Sequence of chain 1.C:
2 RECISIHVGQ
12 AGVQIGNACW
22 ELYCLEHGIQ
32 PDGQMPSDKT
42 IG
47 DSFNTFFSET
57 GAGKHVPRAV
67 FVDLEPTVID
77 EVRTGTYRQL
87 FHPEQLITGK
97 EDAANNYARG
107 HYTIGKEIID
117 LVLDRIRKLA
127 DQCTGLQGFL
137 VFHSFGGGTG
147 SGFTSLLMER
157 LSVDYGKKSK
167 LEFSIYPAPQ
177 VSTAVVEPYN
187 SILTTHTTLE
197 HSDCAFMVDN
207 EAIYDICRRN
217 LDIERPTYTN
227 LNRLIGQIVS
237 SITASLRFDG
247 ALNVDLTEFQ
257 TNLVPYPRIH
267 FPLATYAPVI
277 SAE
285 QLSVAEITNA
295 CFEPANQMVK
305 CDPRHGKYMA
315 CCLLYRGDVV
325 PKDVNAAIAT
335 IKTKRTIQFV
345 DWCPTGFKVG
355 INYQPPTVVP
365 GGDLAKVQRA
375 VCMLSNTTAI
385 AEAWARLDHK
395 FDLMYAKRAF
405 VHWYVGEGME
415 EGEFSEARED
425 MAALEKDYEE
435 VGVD

This protein binds this small molecule.
Small molecule (SMILES): CCOC(=O)Nc1cc2c(c(N)n1)N=C(c1ccccc1)[C@H](C)N2

Binding-site contacts:
Ligand atom CAI contacts residue ALA314 of chain 1.D at 2.9 Å (hydrophobic).
Ligand atom CAV contacts residue ILE368 of chain 1.D at 3.5 Å (hydrophobic).
Ligand atom CAH contacts residue LEU246 of chain 1.D at 3.6 Å (hydrophobic).
Ligand atom CAX contacts residue VAL236 of chain 1.D at 3.7 Å (hydrophobic).
Ligand atom OAP contacts residue LEU250 of chain 1.D at 3.5 Å.
Ligand atom NAC contacts residue GLU198 of chain 1.D at 3.1 Å (salt-bridge).
Ligand atom CAJ contacts residue TYR200 of chain 1.D at 3.5 Å (hydrophobic).
Ligand atom CAU contacts residue TYR200 of chain 1.D at 2.6 Å (hydrophobic).
Ligand atom CAT contacts residue LEU253 of chain 1.D at 3.6 Å (hydrophobic).
Ligand atom NAC contacts residue LEU253 of chain 1.D at 2.8 Å (h-bond).
Ligand atom NAL contacts residue ILE368 of chain 1.D at 3.7 Å.
Ligand atom CAV contacts residue LEU253 of chain 1.D at 3.4 Å (hydrophobic).
Ligand atom CAJ contacts residue VAL236 of chain 1.D at 2.9 Å (hydrophobic).
Ligand atom CAS contacts residue ALA314 of chain 1.D at 3.7 Å (hydrophobic).
Ligand atom NAN contacts residue VAL236 of chain 1.D at 3.4 Å.
Ligand atom CAB contacts residue VAL236 of chain 1.D at 3.7 Å (hydrophobic).
Ligand atom NAO contacts residue LEU253 of chain 1.D at 3.7 Å.
Ligand atom CAB contacts residue VAL316 of chain 1.D at 3.6 Å (hydrophobic).
Ligand atom CAU contacts residue VAL236 of chain 1.D at 3.5 Å (hydrophobic).
Ligand atom OAD contacts residue PHE167 of chain 1.D at 3.7 Å.
Ligand atom NAL contacts residue LEU253 of chain 1.D at 3.1 Å.
Ligand atom OAP contacts residue LEU240 of chain 1.D at 3.7 Å.
Ligand atom CAG contacts residue ALA314 of chain 1.D at 3.4 Å (hydrophobic).
Ligand atom CAW contacts residue LEU253 of chain 1.D at 3.2 Å (hydrophobic).
Ligand atom NAO contacts residue VAL236 of chain 1.D at 2.9 Å (h-bond).
Ligand atom CAV contacts residue VAL236 of chain 1.D at 3.5 Å (hydrophobic).
Ligand atom CAT contacts residue TYR200 of chain 1.D at 3.4 Å (hydrophobic).
Ligand atom NAC contacts residue MET257 of chain 1.D at 3.5 Å.
Ligand atom CAH contacts residue LEU253 of chain 1.D at 3.5 Å (hydrophobic).
Ligand atom CAA contacts residue LEU250 of chain 1.D at 3.4 Å (hydrophobic).
Ligand atom CAB contacts residue ILE368 of chain 1.D at 3.1 Å (hydrophobic).
Ligand atom NAN contacts residue TYR200 of chain 1.D at 2.7 Å (h-bond).
Ligand atom CAK contacts residue LEU250 of chain 1.D at 2.4 Å (hydrophobic).
Ligand atom CAF contacts residue LEU246 of chain 1.D at 3.4 Å (hydrophobic).
Ligand atom CAT contacts residue ILE368 of chain 1.D at 3.5 Å (hydrophobic).
Ligand atom CAT contacts residue GLU198 of chain 1.D at 3.4 Å.
Ligand atom CAW contacts residue ILE368 of chain 1.D at 3.3 Å (hydrophobic).
Ligand atom NAM contacts residue TYR200 of chain 1.D at 2.5 Å (h-bond).
Ligand atom CAK contacts residue LEU240 of chain 1.D at 3.6 Å (hydrophobic).
Ligand atom NAM contacts residue GLU198 of chain 1.D at 2.9 Å (salt-bridge).

Sequence of chain 1.D:
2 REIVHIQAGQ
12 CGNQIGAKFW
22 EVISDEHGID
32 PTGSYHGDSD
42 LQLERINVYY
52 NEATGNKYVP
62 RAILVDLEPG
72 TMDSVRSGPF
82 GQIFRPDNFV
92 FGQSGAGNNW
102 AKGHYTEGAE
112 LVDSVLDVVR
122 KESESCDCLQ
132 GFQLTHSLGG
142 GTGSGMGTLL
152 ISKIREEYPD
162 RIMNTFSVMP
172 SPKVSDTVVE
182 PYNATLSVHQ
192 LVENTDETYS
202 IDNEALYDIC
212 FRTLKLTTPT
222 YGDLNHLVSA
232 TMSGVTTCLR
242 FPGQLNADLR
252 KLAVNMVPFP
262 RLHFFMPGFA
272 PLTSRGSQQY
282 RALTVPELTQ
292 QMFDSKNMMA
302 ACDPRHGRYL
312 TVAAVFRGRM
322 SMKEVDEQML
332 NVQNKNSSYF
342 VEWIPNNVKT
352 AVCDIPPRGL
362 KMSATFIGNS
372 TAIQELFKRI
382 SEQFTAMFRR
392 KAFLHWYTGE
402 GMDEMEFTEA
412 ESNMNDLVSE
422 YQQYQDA